Binding-site contacts:
Ligand atom C10 contacts residue THR230 of chain 1.B at 3.3 Å.
Ligand atom N1 contacts residue ALA121 of chain 1.B at 3.6 Å.
Ligand atom P1 contacts residue HIS90 of chain 1.B at 3.6 Å.
Ligand atom P1 contacts residue ARG88 of chain 1.B at 3.6 Å.
Ligand atom C10 contacts residue ASN231 of chain 1.B at 3.7 Å.
Ligand atom O4 contacts residue SER36 of chain 1.B at 2.6 Å (h-bond).
Ligand atom C12 contacts residue TYR188 of chain 1.B at 3.7 Å (hydrophobic).
Ligand atom O5 contacts residue ASN231 of chain 1.B at 2.9 Å (h-bond).
Ligand atom O1 contacts residue PHE153 of chain 3.B at 3.1 Å.
Ligand atom O5 contacts residue TYR188 of chain 1.B at 3.6 Å.
Ligand atom C7 contacts residue HIS90 of chain 1.B at 3.5 Å.
Ligand atom O3 contacts residue HIS90 of chain 1.B at 2.6 Å (h-bond).
Ligand atom O3 contacts residue GLY35 of chain 1.B at 3.5 Å.
Ligand atom O2 contacts residue ARG88 of chain 1.B at 3.5 Å (salt-bridge).
Ligand atom O4 contacts residue ASN119 of chain 1.B at 3.4 Å.
Ligand atom O2 contacts residue ASN119 of chain 1.B at 3.2 Å.
Ligand atom N3 contacts residue GLY206 of chain 1.B at 3.5 Å.
Ligand atom C14 contacts residue VAL205 of chain 1.B at 3.6 Å (hydrophobic).
Ligand atom C13 contacts residue GLU189 of chain 1.B at 3.1 Å.
Ligand atom N1 contacts residue THR230 of chain 1.B at 3.5 Å (h-bond).
Ligand atom S1 contacts residue ALA120 of chain 1.B at 3.2 Å (h-bond).
Ligand atom C11 contacts residue GLY122 of chain 1.B at 3.5 Å.
Ligand atom C1 contacts residue TYR188 of chain 1.B at 2.8 Å (hydrophobic).
Ligand atom O1 contacts residue HIS243 of chain 1.B at 3.5 Å.
Ligand atom O2 contacts residue SER208 of chain 1.B at 2.5 Å (h-bond).
Ligand atom O4 contacts residue ALA120 of chain 1.B at 3.1 Å (h-bond).
Ligand atom C3 contacts residue PHE153 of chain 3.B at 3.5 Å (hydrophobic).
Ligand atom O3 contacts residue SER36 of chain 1.B at 3.6 Å (h-bond).
Ligand atom N2 contacts residue VAL205 of chain 1.B at 3.7 Å.
Ligand atom O4 contacts residue GLY35 of chain 1.B at 3.7 Å.
Ligand atom N1 contacts residue ASN231 of chain 1.B at 2.9 Å (h-bond).
Ligand atom N3 contacts residue MET207 of chain 1.B at 3.6 Å.
Ligand atom N1 contacts residue GLY122 of chain 1.B at 3.3 Å (h-bond).
Ligand atom N2 contacts residue GLU189 of chain 1.B at 2.7 Å (salt-bridge).
Ligand atom C10 contacts residue ALA121 of chain 1.B at 3.6 Å (hydrophobic).
Ligand atom C12 contacts residue GLU189 of chain 1.B at 3.7 Å.
Ligand atom N3 contacts residue VAL205 of chain 1.B at 3.7 Å.
Ligand atom O5 contacts residue GLY122 of chain 1.B at 3.7 Å.
Ligand atom O3 contacts residue ARG88 of chain 1.B at 2.9 Å (salt-bridge).
Ligand atom C4 contacts residue TYR92 of chain 1.B at 3.5 Å (hydrophobic).

Sequence of chain 3.B:
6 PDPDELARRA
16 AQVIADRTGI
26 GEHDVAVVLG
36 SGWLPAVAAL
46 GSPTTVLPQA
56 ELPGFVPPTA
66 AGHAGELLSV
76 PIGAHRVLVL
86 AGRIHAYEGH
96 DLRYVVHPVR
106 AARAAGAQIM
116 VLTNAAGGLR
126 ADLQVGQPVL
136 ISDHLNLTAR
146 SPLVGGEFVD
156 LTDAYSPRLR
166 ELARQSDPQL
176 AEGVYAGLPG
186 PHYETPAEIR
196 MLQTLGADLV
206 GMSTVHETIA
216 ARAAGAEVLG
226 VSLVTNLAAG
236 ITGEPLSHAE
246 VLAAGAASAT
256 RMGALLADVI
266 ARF

The protein below binds the small molecule below.
Small molecule (SMILES): COc1ccc(/C=C/P(=O)(O)O)c(Sc2c[nH]c3c(=O)[nH]cnc23)c1

Sequence of chain 1.B:
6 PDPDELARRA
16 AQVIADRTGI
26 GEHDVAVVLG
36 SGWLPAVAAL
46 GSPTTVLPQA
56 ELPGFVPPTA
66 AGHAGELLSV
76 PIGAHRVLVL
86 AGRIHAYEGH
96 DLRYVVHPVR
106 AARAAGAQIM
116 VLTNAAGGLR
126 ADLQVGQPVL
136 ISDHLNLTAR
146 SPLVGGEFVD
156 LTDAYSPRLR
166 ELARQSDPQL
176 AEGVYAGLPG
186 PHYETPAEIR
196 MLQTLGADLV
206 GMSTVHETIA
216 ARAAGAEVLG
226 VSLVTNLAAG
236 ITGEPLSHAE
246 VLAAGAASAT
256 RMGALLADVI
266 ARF